Sequence of chain 1.I:
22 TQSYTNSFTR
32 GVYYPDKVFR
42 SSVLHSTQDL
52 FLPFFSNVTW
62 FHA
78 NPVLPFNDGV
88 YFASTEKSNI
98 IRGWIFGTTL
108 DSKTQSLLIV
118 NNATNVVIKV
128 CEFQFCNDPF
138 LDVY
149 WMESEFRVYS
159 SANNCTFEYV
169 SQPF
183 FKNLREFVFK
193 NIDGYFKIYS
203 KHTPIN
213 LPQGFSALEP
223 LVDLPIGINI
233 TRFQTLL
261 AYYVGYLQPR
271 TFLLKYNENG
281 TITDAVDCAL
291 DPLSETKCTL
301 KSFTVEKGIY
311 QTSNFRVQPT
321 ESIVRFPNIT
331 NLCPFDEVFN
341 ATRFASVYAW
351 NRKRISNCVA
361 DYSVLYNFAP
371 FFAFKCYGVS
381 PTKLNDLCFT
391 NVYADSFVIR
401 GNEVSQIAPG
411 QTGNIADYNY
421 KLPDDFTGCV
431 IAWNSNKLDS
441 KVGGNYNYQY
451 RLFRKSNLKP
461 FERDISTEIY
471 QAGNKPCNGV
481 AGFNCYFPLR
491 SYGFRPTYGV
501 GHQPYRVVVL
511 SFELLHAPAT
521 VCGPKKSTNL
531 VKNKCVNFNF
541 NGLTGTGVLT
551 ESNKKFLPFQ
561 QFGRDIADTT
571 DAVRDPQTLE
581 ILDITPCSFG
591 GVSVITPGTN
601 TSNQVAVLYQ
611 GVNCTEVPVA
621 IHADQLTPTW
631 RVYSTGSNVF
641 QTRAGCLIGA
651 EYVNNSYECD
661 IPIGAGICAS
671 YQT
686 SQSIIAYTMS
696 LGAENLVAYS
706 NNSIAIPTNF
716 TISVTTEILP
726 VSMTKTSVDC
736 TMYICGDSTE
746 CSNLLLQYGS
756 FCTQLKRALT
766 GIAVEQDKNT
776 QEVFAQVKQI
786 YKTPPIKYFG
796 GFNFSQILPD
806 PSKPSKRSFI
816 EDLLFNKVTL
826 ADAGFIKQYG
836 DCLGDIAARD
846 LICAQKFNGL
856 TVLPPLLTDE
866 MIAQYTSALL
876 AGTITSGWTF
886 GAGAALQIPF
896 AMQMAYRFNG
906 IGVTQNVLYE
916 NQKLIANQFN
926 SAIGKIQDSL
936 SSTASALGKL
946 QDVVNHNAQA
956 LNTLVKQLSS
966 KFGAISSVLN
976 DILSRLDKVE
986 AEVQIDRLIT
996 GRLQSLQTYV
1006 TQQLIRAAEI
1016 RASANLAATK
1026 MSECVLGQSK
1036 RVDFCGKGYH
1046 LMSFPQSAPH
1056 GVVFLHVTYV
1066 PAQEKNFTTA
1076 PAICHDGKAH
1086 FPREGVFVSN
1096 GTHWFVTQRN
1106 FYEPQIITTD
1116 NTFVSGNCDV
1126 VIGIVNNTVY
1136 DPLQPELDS

Binding-site contacts:
Ligand atom C1 contacts residue ASN1131 of chain 1.I at 1.4 Å.
Ligand atom N2 contacts residue ASN1131 of chain 1.I at 2.9 Å (h-bond).
Ligand atom O7 contacts residue ASN1131 of chain 1.I at 3.8 Å.
Ligand atom O5 contacts residue ASN1131 of chain 1.I at 2.4 Å (h-bond).
Ligand atom C3 contacts residue ASN1131 of chain 1.I at 3.8 Å.
Ligand atom C5 contacts residue ASN1131 of chain 1.I at 3.6 Å.
Ligand atom C7 contacts residue ASN1131 of chain 1.I at 3.5 Å.
Ligand atom C4 contacts residue ASN1131 of chain 1.I at 4.2 Å.
Ligand atom C2 contacts residue ASN1131 of chain 1.I at 2.5 Å.

This small molecule binds to this protein.
Small molecule (SMILES): CC(=O)N[C@@H]1[C@@H](O)[C@H](O)[C@@H](CO)O[C@H]1O